Binding-site contacts:
Ligand atom CB contacts residue ASN318 of chain 1.A at 3.5 Å.
Ligand atom OD2 contacts residue ARG271 of chain 1.A at 2.9 Å (salt-bridge).
Ligand atom N contacts residue GLU69 of chain 1.A at 3.1 Å (salt-bridge).
Ligand atom O contacts residue ASN67 of chain 1.A at 3.5 Å (h-bond).
Ligand atom O contacts residue ASN67 of chain 1.A at 2.9 Å (h-bond).
Ligand atom O contacts residue HIS412 of chain 1.A at 3.0 Å.
Ligand atom CE2 contacts residue GLU69 of chain 1.A at 3.6 Å.
Ligand atom OH contacts residue THR301 of chain 1.A at 3.1 Å.
Ligand atom CA contacts residue GLU69 of chain 1.A at 3.1 Å.
Ligand atom C contacts residue HIS467 of chain 1.A at 3.4 Å.
Ligand atom OH contacts residue GLU69 of chain 1.A at 3.5 Å.
Ligand atom OH contacts residue PHE348 of chain 1.A at 3.5 Å.
Ligand atom O contacts residue GLN83 of chain 1.A at 3.2 Å (h-bond).
Ligand atom OH contacts residue ASP84 of chain 1.A at 2.7 Å (salt-bridge).
Ligand atom CB contacts residue GLU69 of chain 1.A at 3.3 Å.
Ligand atom SG contacts residue HIS412 of chain 1.A at 3.4 Å (h-bond).
Ligand atom N contacts residue HIS467 of chain 1.A at 3.6 Å.
Ligand atom SG contacts residue ZN1 of chain 1.J at 2.3 Å.
Ligand atom CE1 contacts residue ASP84 of chain 1.A at 3.4 Å.
Ligand atom O contacts residue ASP84 of chain 1.A at 3.0 Å (salt-bridge).
Ligand atom CE2 contacts residue GLN302 of chain 1.A at 3.3 Å.
Ligand atom CE2 contacts residue ARG266 of chain 1.A at 3.6 Å.
Ligand atom OH contacts residue TYR265 of chain 1.A at 3.5 Å (h-bond).
Ligand atom CZ contacts residue ASP84 of chain 1.A at 3.4 Å.
Ligand atom O contacts residue HIS467 of chain 1.A at 3.0 Å (h-bond).
Ligand atom O contacts residue ZN1 of chain 1.J at 3.6 Å.
Ligand atom OH contacts residue GLY352 of chain 1.A at 3.5 Å.
Ligand atom O contacts residue PHE347 of chain 1.A at 3.5 Å.
Ligand atom C contacts residue GLN83 of chain 1.A at 3.5 Å.
Ligand atom CG contacts residue ARG271 of chain 1.A at 3.4 Å.
Ligand atom CA contacts residue ASP84 of chain 1.A at 3.5 Å.
Ligand atom O contacts residue VAL70 of chain 1.A at 3.0 Å.
Ligand atom O contacts residue LEU64 of chain 1.A at 3.3 Å.
Ligand atom CB contacts residue HIS412 of chain 1.A at 3.3 Å.
Ligand atom O contacts residue GLN83 of chain 1.A at 3.1 Å (h-bond).
Ligand atom SG contacts residue ASP408 of chain 1.A at 3.4 Å (salt-bridge).
Ligand atom CG2 contacts residue GLU69 of chain 1.A at 2.9 Å.
Ligand atom OG1 contacts residue GLU69 of chain 1.A at 2.8 Å (salt-bridge).
Ligand atom CG contacts residue ASN318 of chain 1.A at 3.4 Å.
Ligand atom CB contacts residue ZN1 of chain 1.J at 3.2 Å.

Sequence of chain 1.A:
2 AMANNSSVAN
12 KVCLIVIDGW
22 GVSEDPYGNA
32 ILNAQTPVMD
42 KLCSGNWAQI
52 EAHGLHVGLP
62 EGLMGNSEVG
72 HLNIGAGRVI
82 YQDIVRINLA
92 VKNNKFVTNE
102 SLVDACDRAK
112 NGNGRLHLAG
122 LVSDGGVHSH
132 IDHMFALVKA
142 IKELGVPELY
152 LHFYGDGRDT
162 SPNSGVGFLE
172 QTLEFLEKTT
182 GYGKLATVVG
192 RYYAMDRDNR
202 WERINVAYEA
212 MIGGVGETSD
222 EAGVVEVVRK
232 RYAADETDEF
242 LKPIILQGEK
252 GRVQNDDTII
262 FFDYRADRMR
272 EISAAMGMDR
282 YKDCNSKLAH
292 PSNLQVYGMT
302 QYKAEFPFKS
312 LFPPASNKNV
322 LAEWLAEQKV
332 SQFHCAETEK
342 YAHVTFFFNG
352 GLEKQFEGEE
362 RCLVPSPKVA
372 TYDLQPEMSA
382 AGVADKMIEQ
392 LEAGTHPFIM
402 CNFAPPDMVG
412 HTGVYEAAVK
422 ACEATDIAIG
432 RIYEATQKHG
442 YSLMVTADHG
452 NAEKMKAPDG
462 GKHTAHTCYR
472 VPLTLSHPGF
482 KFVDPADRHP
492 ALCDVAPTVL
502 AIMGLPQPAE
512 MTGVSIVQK

A small-molecule ligand and the protein it binds are described below.
Small molecule (SMILES): CC(C)C[C@H](NC(=O)[C@H](Cc1ccc(O)cc1)NC(=O)[C@@H]1CSCC(=O)N[C@H](Cc2ccc(O)cc2)C(=O)N[C@@H](CC(=O)O)C(=O)N[C@@H](Cc2ccc(O)cc2)C(=O)N2CCC[C@H]2C(=O)NCC(=O)N[C@@H](CC(=O)O)C(=O)N[C@@H](Cc2ccccc2)C(=O)N1)C(=O)N[C@@H](Cc1ccc(O)cc1)C(=O)NCC(=O)N[C@H](C(=O)N[C@@H](CS)C(N)=O)[C@@H](C)O